Binding-site contacts:
Ligand atom C6 contacts residue MAN1 of chain 1.C at 2.9 Å.
Ligand atom O4 contacts residue ILE287 of chain 2.A at 3.2 Å.
Ligand atom N2 contacts residue ASN120 of chain 1.A at 2.6 Å (h-bond).
Ligand atom O5 contacts residue GLN375 of chain 2.A at 3.4 Å (h-bond).
Ligand atom C8 contacts residue ARG140 of chain 1.A at 3.0 Å.
Ligand atom O6 contacts residue LYS308 of chain 2.A at 3.2 Å (salt-bridge).
Ligand atom C6 contacts residue PRO309 of chain 2.A at 3.6 Å (hydrophobic).
Ligand atom C2 contacts residue ASN120 of chain 1.A at 2.3 Å.
Ligand atom O4 contacts residue GLY312 of chain 2.A at 3.5 Å (h-bond).
Ligand atom O6 contacts residue MAN1 of chain 1.C at 2.6 Å (h-bond).
Ligand atom C6 contacts residue ASP250 of chain 2.A at 3.6 Å.
Ligand atom C7 contacts residue ARG140 of chain 1.A at 3.5 Å.
Ligand atom O3 contacts residue GLU294 of chain 2.A at 2.8 Å (salt-bridge).
Ligand atom O2 contacts residue LEU296 of chain 2.A at 3.1 Å.
Ligand atom C8 contacts residue ASN119 of chain 1.A at 3.3 Å.
Ligand atom C3 contacts residue GLY312 of chain 2.A at 3.1 Å.
Ligand atom O5 contacts residue GLY374 of chain 2.A at 3.3 Å.
Ligand atom O6 contacts residue ILE285 of chain 2.A at 2.8 Å (h-bond).
Ligand atom O4 contacts residue GLU294 of chain 2.A at 2.8 Å (salt-bridge).
Ligand atom O6 contacts residue GLN375 of chain 2.A at 3.4 Å.
Ligand atom N2 contacts residue ARG140 of chain 1.A at 3.2 Å (salt-bridge).
Ligand atom C3 contacts residue GLU294 of chain 2.A at 3.4 Å.
Ligand atom C7 contacts residue ASN120 of chain 1.A at 3.5 Å.
Ligand atom O3 contacts residue GLY312 of chain 2.A at 3.0 Å (h-bond).
Ligand atom O4 contacts residue ARG247 of chain 2.A at 3.4 Å (salt-bridge).
Ligand atom O2 contacts residue GLY312 of chain 2.A at 2.9 Å.
Ligand atom O5 contacts residue GLY312 of chain 2.A at 3.6 Å.
Ligand atom O6 contacts residue ASP250 of chain 2.A at 2.5 Å (salt-bridge).
Ligand atom O3 contacts residue ASN249 of chain 2.A at 2.5 Å (h-bond).
Ligand atom O3 contacts residue LEU296 of chain 2.A at 3.6 Å.
Ligand atom O3 contacts residue ARG283 of chain 2.A at 2.8 Å (salt-bridge).
Ligand atom O2 contacts residue ASN249 of chain 2.A at 3.1 Å (h-bond).
Ligand atom C4 contacts residue GLU294 of chain 2.A at 3.5 Å.
Ligand atom O6 contacts residue THR310 of chain 2.A at 3.6 Å.
Ligand atom C6 contacts residue LEU373 of chain 2.A at 3.6 Å (hydrophobic).
Ligand atom C1 contacts residue ASN120 of chain 1.A at 1.4 Å.
Ligand atom O3 contacts residue ASP250 of chain 2.A at 3.1 Å (salt-bridge).
Ligand atom O3 contacts residue GLN311 of chain 2.A at 3.3 Å.
Ligand atom O5 contacts residue ASN120 of chain 1.A at 2.5 Å (h-bond).
Ligand atom O5 contacts residue ASP250 of chain 2.A at 3.4 Å (salt-bridge).

Sequence of chain 1.A:
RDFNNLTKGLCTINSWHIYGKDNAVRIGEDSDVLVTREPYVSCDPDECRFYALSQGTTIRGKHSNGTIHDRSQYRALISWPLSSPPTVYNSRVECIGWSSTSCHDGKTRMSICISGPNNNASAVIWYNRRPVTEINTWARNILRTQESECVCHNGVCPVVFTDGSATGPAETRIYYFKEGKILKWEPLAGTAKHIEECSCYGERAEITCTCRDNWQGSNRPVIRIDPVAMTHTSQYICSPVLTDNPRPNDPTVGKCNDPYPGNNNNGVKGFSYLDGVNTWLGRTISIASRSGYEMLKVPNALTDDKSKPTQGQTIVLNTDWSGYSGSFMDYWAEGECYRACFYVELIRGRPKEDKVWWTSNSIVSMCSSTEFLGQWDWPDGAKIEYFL

A small-molecule ligand and the protein it binds are described below.
Small molecule (SMILES): CC(=O)N[C@H]1[C@H](O[C@H]2[C@H](O)[C@@H](NC(C)=O)CO[C@@H]2CO)O[C@H](CO)[C@@H](O[C@@H]2O[C@H](CO)[C@@H](O)[C@H](O[C@H]3O[C@H](CO)[C@@H](O)[C@H](O)[C@@H]3O[C@H]3O[C@H](CO)[C@@H](O)[C@H](O)[C@@H]3O[C@H]3O[C@H](CO)[C@@H](O)[C@H](O)[C@@H]3O)[C@@H]2O)[C@@H]1O

Sequence of chain 2.A:
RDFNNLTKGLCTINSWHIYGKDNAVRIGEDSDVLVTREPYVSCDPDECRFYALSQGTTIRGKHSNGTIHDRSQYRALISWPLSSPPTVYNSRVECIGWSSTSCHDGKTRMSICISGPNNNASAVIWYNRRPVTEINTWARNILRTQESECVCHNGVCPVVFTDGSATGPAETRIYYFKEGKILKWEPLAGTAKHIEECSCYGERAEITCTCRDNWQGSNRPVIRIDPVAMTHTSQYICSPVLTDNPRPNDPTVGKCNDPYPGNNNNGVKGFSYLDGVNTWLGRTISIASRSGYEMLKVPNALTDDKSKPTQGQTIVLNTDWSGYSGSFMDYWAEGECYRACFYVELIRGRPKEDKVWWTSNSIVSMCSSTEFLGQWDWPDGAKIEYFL